This protein binds this small molecule.
Small molecule (SMILES): CC(=O)N[C@H]1[C@H](O[C@H]2[C@H](O)[C@@H](NC(C)=O)CO[C@@H]2CO)O[C@H](CO)[C@@H](O)[C@@H]1O

Binding-site contacts:
Ligand atom C2 contacts residue ASN204 of chain 1.E at 2.5 Å.
Ligand atom O7 contacts residue ASN204 of chain 1.E at 3.0 Å (h-bond).
Ligand atom O5 contacts residue ASN204 of chain 1.E at 2.4 Å (h-bond).
Ligand atom C1 contacts residue THR206 of chain 1.E at 4.0 Å.
Ligand atom O5 contacts residue THR206 of chain 1.E at 3.8 Å.
Ligand atom C1 contacts residue ASN204 of chain 1.E at 1.4 Å.
Ligand atom C8 contacts residue ASN204 of chain 1.E at 4.3 Å.
Ligand atom C8 contacts residue HIS321 of chain 1.E at 4.3 Å.
Ligand atom C7 contacts residue ASN204 of chain 1.E at 3.1 Å.
Ligand atom C5 contacts residue THR206 of chain 1.E at 4.0 Å.
Ligand atom N2 contacts residue ASN204 of chain 1.E at 2.9 Å (h-bond).
Ligand atom C5 contacts residue ASN204 of chain 1.E at 3.7 Å.
Ligand atom C8 contacts residue SER244 of chain 1.E at 3.8 Å.
Ligand atom O7 contacts residue HIS321 of chain 1.E at 3.6 Å (h-bond).
Ligand atom C6 contacts residue THR206 of chain 1.E at 4.4 Å.
Ligand atom C3 contacts residue ASN204 of chain 1.E at 3.8 Å.
Ligand atom C7 contacts residue HIS321 of chain 1.E at 4.3 Å.
Ligand atom C4 contacts residue ASN204 of chain 1.E at 4.2 Å.

Sequence of chain 1.E:
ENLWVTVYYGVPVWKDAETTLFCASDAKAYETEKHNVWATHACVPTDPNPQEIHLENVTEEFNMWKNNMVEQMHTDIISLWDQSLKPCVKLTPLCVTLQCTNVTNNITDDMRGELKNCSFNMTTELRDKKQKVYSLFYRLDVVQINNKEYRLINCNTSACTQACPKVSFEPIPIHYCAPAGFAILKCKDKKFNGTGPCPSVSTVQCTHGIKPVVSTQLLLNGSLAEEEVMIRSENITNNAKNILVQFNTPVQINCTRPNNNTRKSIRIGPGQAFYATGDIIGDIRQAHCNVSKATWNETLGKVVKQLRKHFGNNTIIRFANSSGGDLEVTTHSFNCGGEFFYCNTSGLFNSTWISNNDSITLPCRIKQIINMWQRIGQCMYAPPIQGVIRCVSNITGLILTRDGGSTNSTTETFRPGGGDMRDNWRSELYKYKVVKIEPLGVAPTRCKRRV